The small molecule below binds the protein below.
Small molecule (SMILES): Cc1cn([C@H]2C[C@H](OP(=O)(O)O)[C@@H](COP(=O)(O)O)O2)c(=O)[nH]c1=O

Sequence of chain 1.A:
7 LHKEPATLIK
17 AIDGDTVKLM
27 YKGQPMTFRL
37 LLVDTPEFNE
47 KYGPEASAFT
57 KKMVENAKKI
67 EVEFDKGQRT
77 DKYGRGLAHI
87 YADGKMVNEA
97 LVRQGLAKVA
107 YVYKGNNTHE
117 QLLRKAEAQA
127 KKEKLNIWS

Binding-site contacts:
Ligand atom O5P contacts residue CA1 of chain 1.C at 3.2 Å.
Ligand atom C2' contacts residue TYR109 of chain 1.A at 3.5 Å (hydrophobic).
Ligand atom N3 contacts residue TYR109 of chain 1.A at 3.4 Å.
Ligand atom C2 contacts residue TYR109 of chain 1.A at 3.8 Å (hydrophobic).
Ligand atom P2 contacts residue ARG81 of chain 1.A at 4.0 Å.
Ligand atom C5 contacts residue TYR107 of chain 1.A at 4.0 Å (hydrophobic).
Ligand atom N3 contacts residue LEU83 of chain 1.A at 3.7 Å.
Ligand atom O1P contacts residue TYR79 of chain 1.A at 3.5 Å (h-bond).
Ligand atom P1 contacts residue LYS78 of chain 1.A at 3.8 Å.
Ligand atom O2P contacts residue TYR79 of chain 1.A at 2.6 Å (h-bond).
Ligand atom O4P contacts residue ARG35 of chain 1.A at 2.8 Å (salt-bridge).
Ligand atom C6 contacts residue ARG81 of chain 1.A at 4.0 Å.
Ligand atom C1' contacts residue ARG81 of chain 1.A at 4.0 Å.
Ligand atom O1P contacts residue LYS78 of chain 1.A at 2.7 Å (salt-bridge).
Ligand atom P1 contacts residue TYR79 of chain 1.A at 3.6 Å.
Ligand atom C4 contacts residue LEU83 of chain 1.A at 3.6 Å (hydrophobic).
Ligand atom O5' contacts residue ARG35 of chain 1.A at 3.6 Å.
Ligand atom C4' contacts residue ARG81 of chain 1.A at 3.9 Å.
Ligand atom C5 contacts residue LEU83 of chain 1.A at 4.0 Å (hydrophobic).
Ligand atom O5' contacts residue ARG81 of chain 1.A at 3.1 Å (salt-bridge).
Ligand atom C5' contacts residue TYR107 of chain 1.A at 3.6 Å (hydrophobic).
Ligand atom C3' contacts residue TYR107 of chain 1.A at 3.9 Å (hydrophobic).
Ligand atom O5P contacts residue TYR107 of chain 1.A at 4.0 Å.
Ligand atom O3' contacts residue LYS78 of chain 1.A at 3.5 Å (salt-bridge).
Ligand atom O2 contacts residue TYR109 of chain 1.A at 4.0 Å.
Ligand atom C2' contacts residue TYR107 of chain 1.A at 3.9 Å (hydrophobic).
Ligand atom C5M contacts residue TYR107 of chain 1.A at 3.8 Å (hydrophobic).
Ligand atom O4 contacts residue LEU83 of chain 1.A at 3.6 Å.
Ligand atom O5P contacts residue ASP40 of chain 1.A at 3.2 Å (salt-bridge).
Ligand atom O2 contacts residue ASP77 of chain 1.A at 3.8 Å.
Ligand atom O4 contacts residue TYR109 of chain 1.A at 3.8 Å.
Ligand atom C2 contacts residue ASP77 of chain 1.A at 4.0 Å.
Ligand atom O4P contacts residue ARG81 of chain 1.A at 2.8 Å (salt-bridge).
Ligand atom O4' contacts residue ARG81 of chain 1.A at 3.0 Å (salt-bridge).
Ligand atom C5M contacts residue LEU36 of chain 1.A at 4.0 Å (hydrophobic).
Ligand atom O4 contacts residue LEU37 of chain 1.A at 3.8 Å.
Ligand atom P2 contacts residue ARG35 of chain 1.A at 3.5 Å.
Ligand atom C5M contacts residue ARG35 of chain 1.A at 3.7 Å.
Ligand atom C4 contacts residue TYR109 of chain 1.A at 3.6 Å (hydrophobic).
Ligand atom O5P contacts residue ARG35 of chain 1.A at 2.8 Å (salt-bridge).